A protein and the small-molecule ligand that binds it are described below.
Small molecule (SMILES): O=c1[nH]cnc2c1ncn2[C@@H]1O[C@H](COP(=O)(O)O)[C@@H](O)[C@H]1O

Binding-site contacts:
Ligand atom O2P contacts residue GLY388 of chain 1.A at 3.2 Å (h-bond).
Ligand atom N9 contacts residue CYS332 of chain 1.A at 3.8 Å.
Ligand atom N7 contacts residue MSE75 of chain 1.A at 3.6 Å.
Ligand atom O1P contacts residue SER389 of chain 1.A at 3.4 Å (h-bond).
Ligand atom O3P contacts residue GLY367 of chain 1.A at 3.0 Å (h-bond).
Ligand atom N3 contacts residue CYS332 of chain 1.A at 3.0 Å (h-bond).
Ligand atom O3' contacts residue ALA73 of chain 1.A at 3.6 Å.
Ligand atom O5' contacts residue GLY329 of chain 1.A at 4.1 Å.
Ligand atom P contacts residue SER330 of chain 1.A at 3.8 Å.
Ligand atom C2 contacts residue CYS332 of chain 1.A at 3.5 Å (hydrophobic).
Ligand atom O3P contacts residue GLY329 of chain 1.A at 3.7 Å.
Ligand atom P contacts residue GLY367 of chain 1.A at 4.1 Å.
Ligand atom C5' contacts residue MSE75 of chain 1.A at 4.1 Å.
Ligand atom O1P contacts residue SER330 of chain 1.A at 2.9 Å (h-bond).
Ligand atom P contacts residue SER389 of chain 1.A at 3.9 Å.
Ligand atom O5' contacts residue GLY388 of chain 1.A at 4.1 Å.
Ligand atom C3' contacts residue MSE75 of chain 1.A at 3.9 Å.
Ligand atom P contacts residue GLY388 of chain 1.A at 4.0 Å.
Ligand atom O3P contacts residue SER330 of chain 1.A at 3.0 Å (h-bond).
Ligand atom C2' contacts residue ASP365 of chain 1.A at 3.6 Å.
Ligand atom O4' contacts residue GLY329 of chain 1.A at 3.7 Å.
Ligand atom N7 contacts residue ILE331 of chain 1.A at 3.7 Å.
Ligand atom C1' contacts residue CYS332 of chain 1.A at 4.1 Å (hydrophobic).
Ligand atom P contacts residue GLY366 of chain 1.A at 4.2 Å.
Ligand atom C4 contacts residue CYS332 of chain 1.A at 3.3 Å (hydrophobic).
Ligand atom O2' contacts residue ASP365 of chain 1.A at 2.4 Å (salt-bridge).
Ligand atom O5' contacts residue GLY367 of chain 1.A at 4.2 Å.
Ligand atom O2P contacts residue LEU387 of chain 1.A at 4.0 Å.
Ligand atom N1 contacts residue CYS332 of chain 1.A at 4.1 Å.
Ligand atom C5 contacts residue CYS332 of chain 1.A at 3.9 Å (hydrophobic).
Ligand atom O2P contacts residue SER389 of chain 1.A at 3.5 Å (h-bond).
Ligand atom O3' contacts residue MSE386 of chain 1.A at 3.6 Å (h-bond).
Ligand atom C4' contacts residue ASP365 of chain 1.A at 3.5 Å.
Ligand atom O3' contacts residue ASP365 of chain 1.A at 2.7 Å (salt-bridge).
Ligand atom C8 contacts residue MSE75 of chain 1.A at 3.5 Å.
Ligand atom C3' contacts residue ASP365 of chain 1.A at 3.5 Å.
Ligand atom O2' contacts residue ASN304 of chain 1.A at 3.8 Å.
Ligand atom O3P contacts residue GLY366 of chain 1.A at 3.8 Å.
Ligand atom C5' contacts residue GLY388 of chain 1.A at 4.2 Å.
Ligand atom O5' contacts residue GLY366 of chain 1.A at 3.4 Å.

Sequence of chain 1.A:
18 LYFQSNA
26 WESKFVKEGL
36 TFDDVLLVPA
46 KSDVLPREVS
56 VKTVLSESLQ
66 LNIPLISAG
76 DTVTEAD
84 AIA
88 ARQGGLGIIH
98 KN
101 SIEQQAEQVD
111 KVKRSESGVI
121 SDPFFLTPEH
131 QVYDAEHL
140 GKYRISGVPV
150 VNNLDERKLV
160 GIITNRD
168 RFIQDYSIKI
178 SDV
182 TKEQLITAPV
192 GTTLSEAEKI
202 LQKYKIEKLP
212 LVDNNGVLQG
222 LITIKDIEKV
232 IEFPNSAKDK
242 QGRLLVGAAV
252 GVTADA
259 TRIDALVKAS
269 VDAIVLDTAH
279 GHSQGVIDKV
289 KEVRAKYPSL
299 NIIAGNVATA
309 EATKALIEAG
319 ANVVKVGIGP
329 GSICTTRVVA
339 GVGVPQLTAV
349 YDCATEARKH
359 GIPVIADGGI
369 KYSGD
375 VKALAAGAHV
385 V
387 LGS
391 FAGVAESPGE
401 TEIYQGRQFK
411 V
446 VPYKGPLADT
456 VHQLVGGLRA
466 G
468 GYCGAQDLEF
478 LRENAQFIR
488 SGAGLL